Binding-site contacts:
Ligand atom N2 contacts residue MET260 of chain 2.A at 3.9 Å.
Ligand atom N2 contacts residue ILE201 of chain 2.A at 3.5 Å.
Ligand atom C2 contacts residue ASP102 of chain 2.A at 3.6 Å.
Ligand atom N1 contacts residue ASP156 of chain 2.A at 2.8 Å (salt-bridge).
Ligand atom C5 contacts residue LEU231 of chain 2.A at 3.9 Å (hydrophobic).
Ligand atom N2 contacts residue ASP156 of chain 2.A at 2.9 Å (salt-bridge).
Ligand atom N1 contacts residue MET260 of chain 2.A at 3.8 Å.
Ligand atom C3 contacts residue MET260 of chain 2.A at 3.9 Å (hydrophobic).
Ligand atom C7 contacts residue MET260 of chain 2.A at 4.0 Å (hydrophobic).
Ligand atom C7 contacts residue ASP156 of chain 2.A at 3.6 Å.
Ligand atom N3 contacts residue ASP102 of chain 2.A at 2.8 Å (salt-bridge).
Ligand atom N2 contacts residue SER103 of chain 2.A at 3.8 Å.
Ligand atom N4 contacts residue ALA232 of chain 2.A at 3.6 Å.
Ligand atom C5 contacts residue GLY230 of chain 2.A at 3.9 Å.
Ligand atom C9 contacts residue GLY261 of chain 2.A at 3.5 Å.
Ligand atom C7 contacts residue GLN203 of chain 2.A at 3.9 Å.
Ligand atom C8 contacts residue ASP156 of chain 2.A at 3.7 Å.
Ligand atom C3 contacts residue ASP102 of chain 2.A at 3.6 Å.
Ligand atom C2 contacts residue TYR106 of chain 2.A at 3.7 Å (hydrophobic).
Ligand atom O1 contacts residue ASP156 of chain 2.A at 3.6 Å.
Ligand atom C6 contacts residue LEU231 of chain 2.A at 3.7 Å (hydrophobic).
Ligand atom C9 contacts residue ALA232 of chain 2.A at 3.6 Å (hydrophobic).
Ligand atom C8 contacts residue ASP102 of chain 2.A at 3.5 Å.
Ligand atom C8 contacts residue MET260 of chain 2.A at 3.6 Å (hydrophobic).
Ligand atom O1 contacts residue CYS158 of chain 2.A at 3.6 Å.
Ligand atom N4 contacts residue LEU231 of chain 2.A at 2.8 Å (h-bond).
Ligand atom C6 contacts residue MET260 of chain 2.A at 3.8 Å (hydrophobic).
Ligand atom O1 contacts residue GLY230 of chain 2.A at 3.0 Å (h-bond).
Ligand atom C9 contacts residue LEU231 of chain 2.A at 3.8 Å (hydrophobic).
Ligand atom N3 contacts residue TYR106 of chain 2.A at 3.5 Å.
Ligand atom C8 contacts residue TYR106 of chain 2.A at 3.9 Å (hydrophobic).
Ligand atom C3 contacts residue TYR106 of chain 2.A at 3.7 Å (hydrophobic).
Ligand atom N3 contacts residue MET260 of chain 2.A at 3.4 Å.
Ligand atom N2 contacts residue ASP102 of chain 2.A at 2.8 Å (salt-bridge).
Ligand atom O1 contacts residue GLN203 of chain 2.A at 3.0 Å (h-bond).
Ligand atom C1 contacts residue TYR106 of chain 2.A at 3.7 Å (hydrophobic).
Ligand atom N4 contacts residue MET260 of chain 2.A at 3.4 Å (h-bond).
Ligand atom O1 contacts residue GLY229 of chain 2.A at 3.3 Å.
Ligand atom N5 contacts residue GLY261 of chain 2.A at 3.6 Å.
Ligand atom C9 contacts residue MET260 of chain 2.A at 3.6 Å (hydrophobic).

A protein and the small-molecule ligand that binds it are described below.
Small molecule (SMILES): Nc1nc2cc3[nH]cnc3cc2c(=O)[nH]1

Sequence of chain 2.A:
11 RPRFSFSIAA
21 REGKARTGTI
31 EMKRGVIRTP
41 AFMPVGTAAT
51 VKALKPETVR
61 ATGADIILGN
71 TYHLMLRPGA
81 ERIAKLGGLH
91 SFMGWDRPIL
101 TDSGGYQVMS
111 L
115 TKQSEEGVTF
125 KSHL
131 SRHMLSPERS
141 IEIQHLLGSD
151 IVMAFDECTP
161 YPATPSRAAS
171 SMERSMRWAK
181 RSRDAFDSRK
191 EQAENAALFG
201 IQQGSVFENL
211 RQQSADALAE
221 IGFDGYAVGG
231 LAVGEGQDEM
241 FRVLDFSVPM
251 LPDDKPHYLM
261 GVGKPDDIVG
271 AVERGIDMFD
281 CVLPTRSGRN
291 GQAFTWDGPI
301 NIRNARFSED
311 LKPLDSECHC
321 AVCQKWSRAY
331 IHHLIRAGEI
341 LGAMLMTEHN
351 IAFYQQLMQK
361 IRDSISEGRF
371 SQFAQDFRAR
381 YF